Binding-site contacts:
Ligand atom O7 contacts residue ASN146 of chain 1.G at 3.4 Å (h-bond).
Ligand atom C1 contacts residue ASN146 of chain 1.G at 1.4 Å.
Ligand atom C7 contacts residue ASN146 of chain 1.G at 3.1 Å.
Ligand atom O6 contacts residue LYS138 of chain 1.G at 3.7 Å.
Ligand atom C6 contacts residue TYR137 of chain 1.G at 3.9 Å (hydrophobic).
Ligand atom C3 contacts residue ASN146 of chain 1.G at 3.6 Å.
Ligand atom O7 contacts residue LEU154 of chain 1.G at 3.8 Å.
Ligand atom O4 contacts residue VAL134 of chain 1.G at 3.9 Å.
Ligand atom C8 contacts residue LYS136 of chain 1.G at 3.6 Å.
Ligand atom C7 contacts residue LEU154 of chain 1.G at 3.8 Å (hydrophobic).
Ligand atom C5 contacts residue ASN146 of chain 1.G at 3.4 Å.
Ligand atom C8 contacts residue TYR137 of chain 1.G at 3.8 Å (hydrophobic).
Ligand atom O1S6 contacts residue LYS136 of chain 1.G at 3.1 Å (salt-bridge).
Ligand atom O4 contacts residue TYR135 of chain 1.G at 3.3 Å.
Ligand atom C3 contacts residue THR148 of chain 1.G at 3.8 Å.
Ligand atom C8 contacts residue LEU154 of chain 1.G at 3.8 Å (hydrophobic).
Ligand atom O7 contacts residue VAL141 of chain 1.G at 3.6 Å.
Ligand atom O2 contacts residue VAL134 of chain 1.G at 3.1 Å (h-bond).
Ligand atom O7 contacts residue SER151 of chain 1.G at 3.9 Å.
Ligand atom O3S6 contacts residue LYS136 of chain 1.G at 3.7 Å.
Ligand atom C8 contacts residue SER147 of chain 1.G at 3.6 Å.
Ligand atom S6 contacts residue LYS136 of chain 1.G at 3.9 Å.
Ligand atom C8 contacts residue ASN146 of chain 1.G at 3.6 Å.
Ligand atom C2 contacts residue VAL134 of chain 1.G at 3.4 Å (hydrophobic).
Ligand atom C6 contacts residue LYS136 of chain 1.G at 3.6 Å.
Ligand atom O6 contacts residue TYR137 of chain 1.G at 3.1 Å.
Ligand atom C6 contacts residue LYS138 of chain 1.G at 3.7 Å.
Ligand atom O5 contacts residue ASN146 of chain 1.G at 2.1 Å (h-bond).
Ligand atom C3 contacts residue LEU154 of chain 1.G at 3.6 Å (hydrophobic).
Ligand atom C2 contacts residue ASN146 of chain 1.G at 2.4 Å.
Ligand atom N2 contacts residue ASN146 of chain 1.G at 2.9 Å (h-bond).
Ligand atom C1 contacts residue THR148 of chain 1.G at 3.7 Å.
Ligand atom N2 contacts residue THR148 of chain 1.G at 3.5 Å (h-bond).
Ligand atom O2 contacts residue LEU154 of chain 1.G at 3.8 Å.
Ligand atom O3 contacts residue LEU154 of chain 1.G at 3.7 Å.
Ligand atom C2 contacts residue THR148 of chain 1.G at 3.9 Å.
Ligand atom O1S6 contacts residue TYR135 of chain 1.G at 3.5 Å.
Ligand atom O5 contacts residue LYS138 of chain 1.G at 4.0 Å.
Ligand atom C1 contacts residue LEU154 of chain 1.G at 3.9 Å (hydrophobic).
Ligand atom O6 contacts residue LEU105 of chain 1.G at 3.7 Å.

This protein binds this small molecule.
Small molecule (SMILES): CC(=O)N[C@H]1[C@H](O[C@H]2[C@H](O)[C@@H](NC(C)=O)CO[C@@H]2CO)O[C@H](CO[C@H]2O[C@H](CO)[C@@H](O)[C@H](O)[C@@H]2O)[C@@H](O[C@H]2O[C@H](CO)[C@@H](O)[C@H](O)[C@@H]2O)[C@@H]1O[C@@H]1O[C@H](CS(=O)(=O)O)[C@@H](O[C@@H]2O[C@H](CO)[C@@H](O)[C@H](O)[C@H]2O)[C@H](O)[C@H]1O

Sequence of chain 1.G:
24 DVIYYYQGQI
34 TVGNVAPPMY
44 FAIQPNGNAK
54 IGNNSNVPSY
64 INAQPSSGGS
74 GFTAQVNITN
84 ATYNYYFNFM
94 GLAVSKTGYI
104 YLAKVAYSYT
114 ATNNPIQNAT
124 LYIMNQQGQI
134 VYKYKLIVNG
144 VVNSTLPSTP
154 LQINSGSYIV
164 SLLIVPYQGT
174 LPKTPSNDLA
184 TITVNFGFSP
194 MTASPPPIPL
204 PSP